Sequence of chain 1.B:
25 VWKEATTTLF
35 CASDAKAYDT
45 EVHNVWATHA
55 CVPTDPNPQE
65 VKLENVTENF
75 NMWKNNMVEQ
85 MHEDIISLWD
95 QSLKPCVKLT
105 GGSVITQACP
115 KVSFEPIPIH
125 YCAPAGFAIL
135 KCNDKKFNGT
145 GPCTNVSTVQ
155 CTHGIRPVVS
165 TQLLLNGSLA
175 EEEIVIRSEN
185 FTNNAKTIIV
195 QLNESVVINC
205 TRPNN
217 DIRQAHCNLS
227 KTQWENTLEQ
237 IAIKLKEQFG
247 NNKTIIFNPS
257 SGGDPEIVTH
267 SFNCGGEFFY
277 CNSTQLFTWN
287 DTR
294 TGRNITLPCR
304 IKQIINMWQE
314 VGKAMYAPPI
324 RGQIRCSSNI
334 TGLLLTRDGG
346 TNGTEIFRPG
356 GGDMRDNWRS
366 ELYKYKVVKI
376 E

Sequence of chain 1.A:
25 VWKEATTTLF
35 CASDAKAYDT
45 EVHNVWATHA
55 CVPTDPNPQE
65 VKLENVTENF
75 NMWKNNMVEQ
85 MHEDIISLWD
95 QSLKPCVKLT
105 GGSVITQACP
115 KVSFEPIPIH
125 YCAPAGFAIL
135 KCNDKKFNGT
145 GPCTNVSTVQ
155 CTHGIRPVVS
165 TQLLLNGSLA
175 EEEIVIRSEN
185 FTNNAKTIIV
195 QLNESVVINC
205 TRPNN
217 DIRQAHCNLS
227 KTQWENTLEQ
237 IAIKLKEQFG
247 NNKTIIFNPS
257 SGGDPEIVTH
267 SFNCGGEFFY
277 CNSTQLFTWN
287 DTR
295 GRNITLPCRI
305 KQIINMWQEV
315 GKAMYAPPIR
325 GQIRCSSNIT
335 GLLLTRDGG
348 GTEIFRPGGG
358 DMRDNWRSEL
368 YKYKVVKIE

Binding-site contacts:
Ligand atom C6 contacts residue THR186 of chain 1.B at 4.2 Å.
Ligand atom N2 contacts residue ASN73 of chain 1.A at 3.8 Å.
Ligand atom O5 contacts residue ASN184 of chain 1.B at 2.3 Å (h-bond).
Ligand atom C7 contacts residue ASN184 of chain 1.B at 3.6 Å.
Ligand atom C1 contacts residue ASN184 of chain 1.B at 1.5 Å.
Ligand atom C1 contacts residue THR186 of chain 1.B at 3.1 Å.
Ligand atom O3 contacts residue ASN73 of chain 1.A at 3.2 Å (h-bond).
Ligand atom C4 contacts residue THR186 of chain 1.B at 4.4 Å.
Ligand atom C5 contacts residue ASN187 of chain 1.B at 4.3 Å.
Ligand atom O7 contacts residue ASN184 of chain 1.B at 3.8 Å.
Ligand atom C3 contacts residue ASN73 of chain 1.A at 4.0 Å.
Ligand atom C2 contacts residue ASN184 of chain 1.B at 2.4 Å.
Ligand atom C1 contacts residue ASN187 of chain 1.B at 4.2 Å.
Ligand atom O4 contacts residue VAL25 of chain 1.A at 3.9 Å.
Ligand atom C4 contacts residue ASN184 of chain 1.B at 4.2 Å.
Ligand atom C6 contacts residue ASN187 of chain 1.B at 4.1 Å.
Ligand atom O6 contacts residue LYS27 of chain 1.A at 3.3 Å.
Ligand atom C6 contacts residue LYS27 of chain 1.A at 3.9 Å.
Ligand atom C2 contacts residue THR186 of chain 1.B at 4.2 Å.
Ligand atom O6 contacts residue ASN187 of chain 1.B at 4.0 Å.
Ligand atom C5 contacts residue THR186 of chain 1.B at 3.4 Å.
Ligand atom C5 contacts residue ASN184 of chain 1.B at 3.6 Å.
Ligand atom O5 contacts residue ASN187 of chain 1.B at 3.4 Å.
Ligand atom C8 contacts residue ASN73 of chain 1.A at 3.9 Å.
Ligand atom N2 contacts residue ASN184 of chain 1.B at 2.9 Å (h-bond).
Ligand atom C7 contacts residue ASN73 of chain 1.A at 3.9 Å.
Ligand atom C3 contacts residue ASN184 of chain 1.B at 3.8 Å.
Ligand atom O5 contacts residue THR186 of chain 1.B at 3.3 Å (h-bond).
Ligand atom C3 contacts residue THR186 of chain 1.B at 4.3 Å.

A small-molecule ligand and the protein it binds are described below.
Small molecule (SMILES): CC(=O)N[C@@H]1[C@@H](O)[C@H](O)[C@@H](CO)O[C@H]1O